A protein and the small-molecule ligand that binds it are described below.
Small molecule (SMILES): CC(=O)N[C@H]1[C@H](O[C@H]2[C@H](O)[C@@H](NC(C)=O)CO[C@@H]2CO)O[C@H](CO)[C@@H](O[C@@H]2O[C@H](CO)[C@@H](O)[C@H](O)[C@@H]2O)[C@@H]1O

Sequence of chain 1.A:
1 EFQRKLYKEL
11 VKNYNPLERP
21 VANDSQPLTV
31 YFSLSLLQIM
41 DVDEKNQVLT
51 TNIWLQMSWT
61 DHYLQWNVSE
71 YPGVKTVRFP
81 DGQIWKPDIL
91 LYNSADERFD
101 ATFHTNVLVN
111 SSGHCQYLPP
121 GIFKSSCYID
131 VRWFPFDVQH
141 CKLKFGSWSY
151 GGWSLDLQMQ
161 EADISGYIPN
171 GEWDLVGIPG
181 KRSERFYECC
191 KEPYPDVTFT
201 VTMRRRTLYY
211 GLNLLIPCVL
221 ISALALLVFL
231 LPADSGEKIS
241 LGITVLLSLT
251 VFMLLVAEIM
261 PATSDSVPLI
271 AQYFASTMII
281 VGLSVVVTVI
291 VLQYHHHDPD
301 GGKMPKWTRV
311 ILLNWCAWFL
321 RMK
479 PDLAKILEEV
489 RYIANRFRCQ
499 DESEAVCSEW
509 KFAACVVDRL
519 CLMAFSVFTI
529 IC

Binding-site contacts:
Ligand atom C2 contacts residue SER112 of chain 1.A at 3.8 Å.
Ligand atom O7 contacts residue SER111 of chain 1.A at 3.5 Å (h-bond).
Ligand atom C1 contacts residue HIS114 of chain 1.A at 3.8 Å.
Ligand atom C8 contacts residue ASN110 of chain 1.A at 3.5 Å.
Ligand atom C3 contacts residue SER112 of chain 1.A at 4.1 Å.
Ligand atom C5 contacts residue ASN110 of chain 1.A at 3.6 Å.
Ligand atom C3 contacts residue ASN110 of chain 1.A at 3.8 Å.
Ligand atom O7 contacts residue HIS114 of chain 1.A at 4.0 Å.
Ligand atom C7 contacts residue ASN110 of chain 1.A at 3.5 Å.
Ligand atom C1 contacts residue ASN110 of chain 1.A at 1.4 Å.
Ligand atom O7 contacts residue SER112 of chain 1.A at 4.5 Å.
Ligand atom C7 contacts residue SER111 of chain 1.A at 4.2 Å.
Ligand atom C7 contacts residue HIS114 of chain 1.A at 4.0 Å.
Ligand atom C4 contacts residue ASN110 of chain 1.A at 4.2 Å.
Ligand atom N2 contacts residue SER112 of chain 1.A at 3.2 Å (h-bond).
Ligand atom O5 contacts residue HIS114 of chain 1.A at 3.6 Å.
Ligand atom C1 contacts residue SER112 of chain 1.A at 3.6 Å.
Ligand atom O5 contacts residue ASN110 of chain 1.A at 2.4 Å (h-bond).
Ligand atom C8 contacts residue HIS114 of chain 1.A at 3.7 Å.
Ligand atom N2 contacts residue ASN110 of chain 1.A at 2.9 Å (h-bond).
Ligand atom C6 contacts residue HIS114 of chain 1.A at 3.8 Å.
Ligand atom C5 contacts residue HIS114 of chain 1.A at 3.5 Å.
Ligand atom C2 contacts residue ASN110 of chain 1.A at 2.4 Å.
Ligand atom C7 contacts residue SER112 of chain 1.A at 4.2 Å.
Ligand atom O4 contacts residue HIS114 of chain 1.A at 4.3 Å.